Binding-site contacts:
Ligand atom N2 contacts residue THR160 of chain 38.A at 3.5 Å.
Ligand atom O6 contacts residue HIS158 of chain 38.A at 3.4 Å (h-bond).
Ligand atom O7 contacts residue ASP161 of chain 38.A at 3.7 Å.
Ligand atom O5 contacts residue ASN154 of chain 38.A at 2.4 Å (h-bond).
Ligand atom N2 contacts residue ASN154 of chain 38.A at 3.0 Å (h-bond).
Ligand atom C8 contacts residue VAL153 of chain 38.A at 4.4 Å (hydrophobic).
Ligand atom C3 contacts residue THR160 of chain 38.A at 3.9 Å.
Ligand atom C2 contacts residue ASN154 of chain 38.A at 2.5 Å.
Ligand atom C4 contacts residue THR160 of chain 38.A at 3.6 Å.
Ligand atom C5 contacts residue THR160 of chain 38.A at 3.7 Å.
Ligand atom C6 contacts residue THR160 of chain 38.A at 3.7 Å.
Ligand atom C7 contacts residue ASN154 of chain 38.A at 3.0 Å.
Ligand atom O5 contacts residue THR160 of chain 38.A at 3.2 Å.
Ligand atom C1 contacts residue THR160 of chain 38.A at 3.0 Å.
Ligand atom C8 contacts residue ASN154 of chain 38.A at 4.1 Å.
Ligand atom C3 contacts residue ASN154 of chain 38.A at 3.9 Å.
Ligand atom C5 contacts residue ASN154 of chain 38.A at 3.8 Å.
Ligand atom C6 contacts residue HIS158 of chain 38.A at 4.0 Å.
Ligand atom O7 contacts residue THR160 of chain 38.A at 2.5 Å.
Ligand atom C7 contacts residue THR160 of chain 38.A at 3.4 Å.
Ligand atom C2 contacts residue THR160 of chain 38.A at 2.7 Å.
Ligand atom C1 contacts residue ASN154 of chain 38.A at 1.6 Å.
Ligand atom C8 contacts residue ILE152 of chain 38.A at 4.3 Å (hydrophobic).
Ligand atom O3 contacts residue THR160 of chain 38.A at 4.3 Å.
Ligand atom O7 contacts residue ASN154 of chain 38.A at 2.7 Å (h-bond).
Ligand atom O5 contacts residue HIS158 of chain 38.A at 3.8 Å.
Ligand atom C4 contacts residue ASN154 of chain 38.A at 4.3 Å.

Sequence of chain 38.A:
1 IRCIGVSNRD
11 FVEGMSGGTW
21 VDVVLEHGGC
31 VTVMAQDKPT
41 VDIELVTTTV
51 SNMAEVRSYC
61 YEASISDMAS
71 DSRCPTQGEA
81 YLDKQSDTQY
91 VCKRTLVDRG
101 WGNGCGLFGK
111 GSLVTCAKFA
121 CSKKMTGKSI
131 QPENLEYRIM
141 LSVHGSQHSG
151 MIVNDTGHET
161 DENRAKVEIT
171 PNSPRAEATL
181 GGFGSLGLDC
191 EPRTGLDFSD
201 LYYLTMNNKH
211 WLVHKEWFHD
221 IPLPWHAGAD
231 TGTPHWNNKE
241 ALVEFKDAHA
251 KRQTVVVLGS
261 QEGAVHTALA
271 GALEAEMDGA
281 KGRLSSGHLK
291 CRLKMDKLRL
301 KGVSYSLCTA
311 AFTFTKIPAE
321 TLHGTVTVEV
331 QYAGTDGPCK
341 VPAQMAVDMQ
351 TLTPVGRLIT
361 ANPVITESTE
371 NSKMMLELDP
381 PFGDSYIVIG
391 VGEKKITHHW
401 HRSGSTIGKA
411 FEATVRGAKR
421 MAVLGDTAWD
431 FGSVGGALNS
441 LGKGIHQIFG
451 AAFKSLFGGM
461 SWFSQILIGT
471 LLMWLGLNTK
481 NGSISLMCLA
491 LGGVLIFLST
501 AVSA

A protein and the small-molecule ligand that binds it are described below.
Small molecule (SMILES): CC(=O)N[C@@H]1[C@@H](O)[C@H](O)[C@@H](CO)O[C@H]1O